Binding-site contacts:
Ligand atom C23 contacts residue HEM1 of chain 1.C at 3.5 Å.
Ligand atom N02 contacts residue GLU296 of chain 1.A at 2.7 Å (salt-bridge).
Ligand atom N01 contacts residue GLU296 of chain 1.A at 2.7 Å (salt-bridge).
Ligand atom C08 contacts residue VAL271 of chain 1.A at 3.7 Å (hydrophobic).
Ligand atom C07 contacts residue VAL271 of chain 1.A at 3.2 Å (hydrophobic).
Ligand atom C03 contacts residue PRO269 of chain 1.A at 3.9 Å (hydrophobic).
Ligand atom N02 contacts residue TYR292 of chain 1.A at 3.6 Å.
Ligand atom C09 contacts residue GLU296 of chain 1.A at 3.7 Å.
Ligand atom C06 contacts residue VAL271 of chain 1.A at 3.6 Å (hydrophobic).
Ligand atom C03 contacts residue HEM1 of chain 1.C at 3.4 Å.
Ligand atom C27 contacts residue HEM1 of chain 1.C at 3.2 Å.
Ligand atom N29 contacts residue HEM1 of chain 1.C at 2.6 Å (h-bond).
Ligand atom N29 contacts residue H4B1 of chain 1.D at 2.9 Å (h-bond).
Ligand atom N02 contacts residue PRO269 of chain 1.A at 3.7 Å.
Ligand atom C02 contacts residue TRP291 of chain 1.A at 4.0 Å (hydrophobic).
Ligand atom C08 contacts residue HEM1 of chain 1.C at 3.7 Å.
Ligand atom C11 contacts residue HEM1 of chain 1.C at 3.2 Å.
Ligand atom C25 contacts residue HEM1 of chain 1.C at 3.8 Å.
Ligand atom C26 contacts residue HEM1 of chain 1.C at 3.4 Å.
Ligand atom C05 contacts residue HEM1 of chain 1.C at 4.0 Å.
Ligand atom C11 contacts residue GLY290 of chain 1.A at 3.8 Å.
Ligand atom C10 contacts residue GLU296 of chain 1.A at 3.6 Å.
Ligand atom C02 contacts residue GLU296 of chain 1.A at 3.4 Å.
Ligand atom N02 contacts residue HEM1 of chain 1.C at 3.7 Å.
Ligand atom C09 contacts residue HEM1 of chain 1.C at 3.6 Å.
Ligand atom C06 contacts residue HEM1 of chain 1.C at 3.6 Å.
Ligand atom C22 contacts residue HEM1 of chain 1.C at 3.3 Å.
Ligand atom N01 contacts residue HEM1 of chain 1.C at 3.8 Å.
Ligand atom C28 contacts residue H4B1 of chain 1.D at 3.5 Å.
Ligand atom C02 contacts residue PRO269 of chain 1.A at 3.9 Å (hydrophobic).
Ligand atom C25 contacts residue TYR410 of chain 1.A at 3.4 Å (hydrophobic).
Ligand atom N02 contacts residue TRP291 of chain 1.A at 2.9 Å (h-bond).
Ligand atom C28 contacts residue HEM1 of chain 1.C at 3.3 Å.
Ligand atom C02 contacts residue HEM1 of chain 1.C at 3.6 Å.
Ligand atom C07 contacts residue HEM1 of chain 1.C at 3.7 Å.
Ligand atom C06 contacts residue PHE288 of chain 1.A at 3.6 Å (hydrophobic).
Ligand atom C21 contacts residue HEM1 of chain 1.C at 3.7 Å.
Ligand atom C11 contacts residue PHE288 of chain 1.A at 3.9 Å (hydrophobic).
Ligand atom C04 contacts residue HEM1 of chain 1.C at 3.6 Å.
Ligand atom C10 contacts residue HEM1 of chain 1.C at 3.8 Å.

A protein and the small-molecule ligand that binds it are described below.
Small molecule (SMILES): Cc1cc(N)nc2cc(-c3cccc(CCN)c3)ccc12

Sequence of chain 1.A:
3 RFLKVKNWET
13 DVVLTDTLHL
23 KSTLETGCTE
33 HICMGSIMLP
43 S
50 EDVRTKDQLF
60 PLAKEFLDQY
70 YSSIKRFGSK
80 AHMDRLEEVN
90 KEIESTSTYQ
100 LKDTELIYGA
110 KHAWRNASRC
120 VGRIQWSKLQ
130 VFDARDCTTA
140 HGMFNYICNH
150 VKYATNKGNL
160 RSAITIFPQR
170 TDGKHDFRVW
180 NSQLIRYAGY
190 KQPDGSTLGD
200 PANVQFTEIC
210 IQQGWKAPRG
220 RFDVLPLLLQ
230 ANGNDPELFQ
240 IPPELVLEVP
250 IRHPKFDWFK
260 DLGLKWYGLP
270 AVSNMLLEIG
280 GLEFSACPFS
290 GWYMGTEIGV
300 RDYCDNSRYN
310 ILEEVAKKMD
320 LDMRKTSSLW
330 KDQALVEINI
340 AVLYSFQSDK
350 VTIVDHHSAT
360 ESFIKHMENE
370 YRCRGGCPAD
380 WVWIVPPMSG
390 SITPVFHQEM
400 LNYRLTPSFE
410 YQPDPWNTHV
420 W